Binding-site contacts:
Ligand atom O7 contacts residue THR433 of chain 1.E at 4.5 Å.
Ligand atom O6 contacts residue ARG435 of chain 1.E at 4.3 Å.
Ligand atom C8 contacts residue VAL324 of chain 1.E at 4.0 Å (hydrophobic).
Ligand atom C1 contacts residue ARG435 of chain 1.E at 3.9 Å.
Ligand atom N2 contacts residue ASN326 of chain 1.E at 3.0 Å (h-bond).
Ligand atom C7 contacts residue VAL324 of chain 1.E at 4.2 Å (hydrophobic).
Ligand atom O5 contacts residue ASN326 of chain 1.E at 2.3 Å (h-bond).
Ligand atom C4 contacts residue ASN326 of chain 1.E at 4.2 Å.
Ligand atom C8 contacts residue ASN326 of chain 1.E at 4.3 Å.
Ligand atom C3 contacts residue ASN326 of chain 1.E at 3.8 Å.
Ligand atom C1 contacts residue ASN326 of chain 1.E at 1.5 Å.
Ligand atom C7 contacts residue ASN326 of chain 1.E at 3.0 Å.
Ligand atom O7 contacts residue ASN326 of chain 1.E at 2.6 Å (h-bond).
Ligand atom O5 contacts residue ARG435 of chain 1.E at 3.4 Å (salt-bridge).
Ligand atom C2 contacts residue ASN326 of chain 1.E at 2.5 Å.
Ligand atom O7 contacts residue VAL324 of chain 1.E at 3.5 Å.
Ligand atom C5 contacts residue ASN326 of chain 1.E at 3.6 Å.

This small molecule binds to this protein.
Small molecule (SMILES): CC(=O)N[C@H]1[C@H](O[C@H]2[C@H](O)[C@@H](NC(C)=O)CO[C@@H]2CO)O[C@H](CO)[C@@H](O)[C@@H]1O

Sequence of chain 1.E:
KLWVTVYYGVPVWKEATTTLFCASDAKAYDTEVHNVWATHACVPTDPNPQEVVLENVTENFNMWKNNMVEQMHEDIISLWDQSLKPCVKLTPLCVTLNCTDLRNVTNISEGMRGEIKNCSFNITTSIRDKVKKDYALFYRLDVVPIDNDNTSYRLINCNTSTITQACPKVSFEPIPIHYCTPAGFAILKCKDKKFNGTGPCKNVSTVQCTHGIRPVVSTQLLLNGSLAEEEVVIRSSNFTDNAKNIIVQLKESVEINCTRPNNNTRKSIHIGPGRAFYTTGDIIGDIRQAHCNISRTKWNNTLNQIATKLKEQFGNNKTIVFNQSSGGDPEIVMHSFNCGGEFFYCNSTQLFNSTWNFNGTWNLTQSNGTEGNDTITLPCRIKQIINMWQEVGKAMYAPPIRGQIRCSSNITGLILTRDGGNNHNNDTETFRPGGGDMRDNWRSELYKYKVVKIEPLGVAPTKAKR